Sequence of chain 56.F:
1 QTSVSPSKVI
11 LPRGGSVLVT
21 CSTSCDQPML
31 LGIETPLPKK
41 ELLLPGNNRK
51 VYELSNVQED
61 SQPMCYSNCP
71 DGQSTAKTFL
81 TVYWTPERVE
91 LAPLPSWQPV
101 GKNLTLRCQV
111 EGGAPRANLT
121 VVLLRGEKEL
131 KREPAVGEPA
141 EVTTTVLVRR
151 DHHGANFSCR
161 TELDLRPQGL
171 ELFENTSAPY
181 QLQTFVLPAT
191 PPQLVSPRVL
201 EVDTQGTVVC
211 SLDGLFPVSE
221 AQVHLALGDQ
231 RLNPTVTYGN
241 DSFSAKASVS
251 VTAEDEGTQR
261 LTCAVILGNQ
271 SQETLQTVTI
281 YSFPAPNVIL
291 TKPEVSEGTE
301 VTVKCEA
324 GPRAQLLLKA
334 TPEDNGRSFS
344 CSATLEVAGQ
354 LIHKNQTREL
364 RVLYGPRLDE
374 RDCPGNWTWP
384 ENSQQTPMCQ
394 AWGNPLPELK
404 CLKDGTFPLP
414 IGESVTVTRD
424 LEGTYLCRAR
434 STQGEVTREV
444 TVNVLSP

A protein and the small-molecule ligand that binds it are described below.
Small molecule (SMILES): CC(=O)N[C@@H]1[C@@H](O)[C@H](O)[C@@H](CO)O[C@H]1O

Binding-site contacts:
Ligand atom C7 contacts residue LEU147 of chain 56.F at 3.1 Å (hydrophobic).
Ligand atom N2 contacts residue LEU147 of chain 56.F at 3.6 Å.
Ligand atom C8 contacts residue LEU147 of chain 56.F at 3.4 Å (hydrophobic).
Ligand atom O5 contacts residue ASN103 of chain 56.F at 2.6 Å (h-bond).
Ligand atom C2 contacts residue LEU147 of chain 56.F at 4.3 Å (hydrophobic).
Ligand atom C2 contacts residue ASN103 of chain 56.F at 3.2 Å.
Ligand atom C3 contacts residue ASN103 of chain 56.F at 4.5 Å.
Ligand atom C8 contacts residue VAL146 of chain 56.F at 4.5 Å (hydrophobic).
Ligand atom O5 contacts residue THR145 of chain 56.F at 4.0 Å.
Ligand atom C3 contacts residue THR145 of chain 56.F at 4.1 Å.
Ligand atom C2 contacts residue THR145 of chain 56.F at 4.1 Å.
Ligand atom O7 contacts residue LEU147 of chain 56.F at 3.0 Å.
Ligand atom N2 contacts residue THR145 of chain 56.F at 4.0 Å.
Ligand atom C5 contacts residue ASN103 of chain 56.F at 4.0 Å.
Ligand atom N2 contacts residue ASN103 of chain 56.F at 3.8 Å.
Ligand atom C5 contacts residue THR145 of chain 56.F at 4.0 Å.
Ligand atom C1 contacts residue THR145 of chain 56.F at 3.4 Å.
Ligand atom C1 contacts residue ASN103 of chain 56.F at 1.7 Å.